Binding-site contacts:
Ligand atom C1 contacts residue GLN526 of chain 2.B at 4.0 Å.
Ligand atom C8 contacts residue ASN549 of chain 2.B at 3.6 Å.
Ligand atom C6 contacts residue HIS191 of chain 2.A at 4.3 Å.
Ligand atom C5 contacts residue HIS191 of chain 2.A at 4.4 Å.
Ligand atom C3 contacts residue ASN549 of chain 2.B at 3.8 Å.
Ligand atom C2 contacts residue ASN549 of chain 2.B at 2.5 Å.
Ligand atom C4 contacts residue ASN549 of chain 2.B at 4.2 Å.
Ligand atom C1 contacts residue HIS191 of chain 2.A at 4.0 Å.
Ligand atom O5 contacts residue ASN549 of chain 2.B at 2.3 Å (h-bond).
Ligand atom N2 contacts residue ASN549 of chain 2.B at 2.9 Å (h-bond).
Ligand atom O7 contacts residue ASN549 of chain 2.B at 3.4 Å (h-bond).
Ligand atom C7 contacts residue ASN549 of chain 2.B at 3.2 Å.
Ligand atom O5 contacts residue HIS191 of chain 2.A at 3.3 Å (h-bond).
Ligand atom C5 contacts residue ASN549 of chain 2.B at 3.6 Å.
Ligand atom C1 contacts residue ASN549 of chain 2.B at 1.4 Å.

A protein and the small-molecule ligand that binds it are described below.
Small molecule (SMILES): CC(=O)N[C@@H]1[C@@H](O)[C@H](O)[C@@H](CO)O[C@H]1O

Sequence of chain 2.B:
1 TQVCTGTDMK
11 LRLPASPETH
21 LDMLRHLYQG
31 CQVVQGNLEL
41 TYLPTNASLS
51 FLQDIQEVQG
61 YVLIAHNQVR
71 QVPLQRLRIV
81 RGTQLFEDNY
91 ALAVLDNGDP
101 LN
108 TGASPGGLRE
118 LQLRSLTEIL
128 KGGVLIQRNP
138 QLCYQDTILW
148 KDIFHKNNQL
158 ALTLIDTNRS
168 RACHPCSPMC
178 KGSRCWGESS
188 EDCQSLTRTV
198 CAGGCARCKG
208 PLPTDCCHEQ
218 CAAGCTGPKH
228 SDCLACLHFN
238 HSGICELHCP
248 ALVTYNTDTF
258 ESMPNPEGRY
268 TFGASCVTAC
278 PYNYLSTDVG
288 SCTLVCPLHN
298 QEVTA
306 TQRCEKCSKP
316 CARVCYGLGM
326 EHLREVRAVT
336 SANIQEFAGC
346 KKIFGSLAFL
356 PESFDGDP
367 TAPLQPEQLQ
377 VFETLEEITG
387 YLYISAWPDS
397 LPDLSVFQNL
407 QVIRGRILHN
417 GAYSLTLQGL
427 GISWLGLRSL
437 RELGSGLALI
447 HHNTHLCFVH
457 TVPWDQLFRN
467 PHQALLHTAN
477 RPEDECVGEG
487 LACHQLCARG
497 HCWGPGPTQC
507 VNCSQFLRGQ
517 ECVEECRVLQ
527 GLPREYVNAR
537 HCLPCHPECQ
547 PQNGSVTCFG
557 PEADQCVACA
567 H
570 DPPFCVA

Sequence of chain 2.A:
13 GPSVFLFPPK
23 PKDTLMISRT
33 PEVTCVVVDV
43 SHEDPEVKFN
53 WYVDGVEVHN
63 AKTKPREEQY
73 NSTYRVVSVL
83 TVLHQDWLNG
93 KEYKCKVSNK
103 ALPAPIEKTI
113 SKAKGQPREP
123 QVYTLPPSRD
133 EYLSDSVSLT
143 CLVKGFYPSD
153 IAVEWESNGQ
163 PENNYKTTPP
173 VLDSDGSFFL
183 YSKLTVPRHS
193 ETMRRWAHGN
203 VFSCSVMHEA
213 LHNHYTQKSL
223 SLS